Binding-site contacts:
Ligand atom O5 contacts residue GLY310 of chain 1.A at 3.4 Å.
Ligand atom C2 contacts residue ASN294 of chain 1.A at 2.4 Å.
Ligand atom C6 contacts residue GLY310 of chain 1.A at 3.9 Å.
Ligand atom C5 contacts residue SER41 of chain 1.A at 4.2 Å.
Ligand atom O6 contacts residue SER41 of chain 1.A at 4.0 Å.
Ligand atom C1 contacts residue GLY310 of chain 1.A at 4.1 Å.
Ligand atom C1 contacts residue ASN294 of chain 1.A at 1.4 Å.
Ligand atom C5 contacts residue GLY310 of chain 1.A at 4.4 Å.
Ligand atom C5 contacts residue ASN294 of chain 1.A at 3.7 Å.
Ligand atom C4 contacts residue ASN294 of chain 1.A at 4.2 Å.
Ligand atom C3 contacts residue ASN294 of chain 1.A at 3.8 Å.
Ligand atom O5 contacts residue SER41 of chain 1.A at 4.0 Å.
Ligand atom C8 contacts residue ASN294 of chain 1.A at 4.1 Å.
Ligand atom O6 contacts residue SER311 of chain 1.A at 4.5 Å.
Ligand atom C1 contacts residue SER41 of chain 1.A at 4.1 Å.
Ligand atom N2 contacts residue ASN294 of chain 1.A at 2.9 Å (h-bond).
Ligand atom O7 contacts residue ASN294 of chain 1.A at 3.8 Å.
Ligand atom C7 contacts residue ASN294 of chain 1.A at 3.7 Å.
Ligand atom O6 contacts residue GLY310 of chain 1.A at 2.7 Å (h-bond).
Ligand atom O5 contacts residue ASN294 of chain 1.A at 2.4 Å (h-bond).

Sequence of chain 1.A:
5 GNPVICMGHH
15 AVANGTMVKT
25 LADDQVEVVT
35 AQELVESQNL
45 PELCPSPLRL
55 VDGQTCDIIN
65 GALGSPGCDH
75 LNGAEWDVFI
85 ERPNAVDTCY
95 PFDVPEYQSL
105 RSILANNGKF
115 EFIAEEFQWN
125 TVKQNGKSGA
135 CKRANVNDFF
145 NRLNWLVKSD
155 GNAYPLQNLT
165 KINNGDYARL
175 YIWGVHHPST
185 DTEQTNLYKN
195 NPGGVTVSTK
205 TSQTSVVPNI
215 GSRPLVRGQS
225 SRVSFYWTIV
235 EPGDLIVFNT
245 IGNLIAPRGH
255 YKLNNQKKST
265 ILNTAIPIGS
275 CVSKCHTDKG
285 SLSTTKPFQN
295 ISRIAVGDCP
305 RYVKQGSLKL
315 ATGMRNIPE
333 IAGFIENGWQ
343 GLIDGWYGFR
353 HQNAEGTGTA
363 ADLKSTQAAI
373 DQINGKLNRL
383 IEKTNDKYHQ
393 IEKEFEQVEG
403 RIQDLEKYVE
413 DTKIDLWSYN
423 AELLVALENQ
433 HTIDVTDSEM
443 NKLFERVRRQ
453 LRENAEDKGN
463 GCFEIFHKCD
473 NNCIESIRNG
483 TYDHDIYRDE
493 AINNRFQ

This small molecule binds to this protein.
Small molecule (SMILES): CC(=O)N[C@@H]1[C@@H](O)[C@H](O)[C@@H](CO)O[C@H]1O